Binding-site contacts:
Ligand atom N2 contacts residue ASN227 of chain 1.D at 3.0 Å.
Ligand atom C1 contacts residue ASN227 of chain 1.D at 1.5 Å.
Ligand atom C8 contacts residue ASN227 of chain 1.D at 4.0 Å.
Ligand atom O7 contacts residue ASP225 of chain 1.D at 3.7 Å.
Ligand atom O7 contacts residue ASN227 of chain 1.D at 3.6 Å.
Ligand atom O7 contacts residue ARG172 of chain 1.D at 4.1 Å.
Ligand atom O5 contacts residue ASN227 of chain 1.D at 2.2 Å (h-bond).
Ligand atom C5 contacts residue ASN227 of chain 1.D at 3.6 Å.
Ligand atom C7 contacts residue ASP225 of chain 1.D at 4.2 Å.
Ligand atom N2 contacts residue ASP225 of chain 1.D at 3.9 Å.
Ligand atom C7 contacts residue ASN227 of chain 1.D at 3.3 Å.
Ligand atom C8 contacts residue ASN399 of chain 1.D at 3.8 Å.
Ligand atom C2 contacts residue ASN227 of chain 1.D at 2.7 Å.
Ligand atom C3 contacts residue ASN227 of chain 1.D at 3.9 Å.
Ligand atom C7 contacts residue ASN399 of chain 1.D at 4.4 Å.
Ligand atom C4 contacts residue ASN227 of chain 1.D at 4.2 Å.

Sequence of chain 1.D:
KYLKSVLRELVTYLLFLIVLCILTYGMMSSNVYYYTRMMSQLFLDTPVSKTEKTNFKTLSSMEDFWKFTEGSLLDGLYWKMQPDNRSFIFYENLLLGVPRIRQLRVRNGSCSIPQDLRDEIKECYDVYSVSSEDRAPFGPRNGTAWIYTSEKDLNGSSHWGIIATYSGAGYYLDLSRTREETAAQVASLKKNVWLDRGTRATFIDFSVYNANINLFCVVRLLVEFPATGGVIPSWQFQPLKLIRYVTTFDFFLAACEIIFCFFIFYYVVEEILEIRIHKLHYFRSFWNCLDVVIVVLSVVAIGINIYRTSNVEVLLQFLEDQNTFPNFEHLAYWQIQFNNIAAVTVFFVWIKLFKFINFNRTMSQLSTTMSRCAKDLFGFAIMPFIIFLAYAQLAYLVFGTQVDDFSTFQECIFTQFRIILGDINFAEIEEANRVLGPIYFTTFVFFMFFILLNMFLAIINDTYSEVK

The protein below binds the small molecule below.
Small molecule (SMILES): CC(=O)N[C@@H]1[C@@H](O)[C@H](O)[C@@H](CO)O[C@H]1O